The small molecule below binds the protein below.
Small molecule (SMILES): CC(=O)N[C@H]1[C@H](O[C@H]2[C@H](O)[C@@H](NC(C)=O)CO[C@@H]2CO)O[C@H](CO)[C@@H](O)[C@@H]1O

Binding-site contacts:
Ligand atom O5 contacts residue THR220 of chain 1.A at 4.2 Å.
Ligand atom O6 contacts residue THR94 of chain 1.A at 3.3 Å (h-bond).
Ligand atom C8 contacts residue THR93 of chain 1.A at 3.9 Å.
Ligand atom C5 contacts residue THR220 of chain 1.A at 3.7 Å.
Ligand atom C5 contacts residue THR93 of chain 1.A at 3.5 Å.
Ligand atom C3 contacts residue THR220 of chain 1.A at 3.9 Å.
Ligand atom C1 contacts residue THR220 of chain 1.A at 3.9 Å.
Ligand atom C7 contacts residue ASN218 of chain 1.A at 4.3 Å.
Ligand atom C6 contacts residue THR93 of chain 1.A at 3.6 Å.
Ligand atom C2 contacts residue ASN218 of chain 1.A at 4.2 Å.
Ligand atom O6 contacts residue THR220 of chain 1.A at 4.0 Å.
Ligand atom C2 contacts residue THR220 of chain 1.A at 4.3 Å.
Ligand atom O5 contacts residue THR93 of chain 1.A at 3.8 Å.
Ligand atom O7 contacts residue THR220 of chain 1.A at 4.3 Å.
Ligand atom N2 contacts residue ASN218 of chain 1.A at 3.9 Å.
Ligand atom O5 contacts residue ASN218 of chain 1.A at 4.4 Å.
Ligand atom O4 contacts residue THR220 of chain 1.A at 4.4 Å.
Ligand atom C4 contacts residue THR220 of chain 1.A at 4.2 Å.
Ligand atom C1 contacts residue ASN218 of chain 1.A at 3.3 Å.
Ligand atom O6 contacts residue THR93 of chain 1.A at 2.7 Å (h-bond).
Ligand atom C6 contacts residue THR220 of chain 1.A at 4.4 Å.
Ligand atom C8 contacts residue ARG221 of chain 1.A at 3.4 Å.
Ligand atom C1 contacts residue THR93 of chain 1.A at 4.3 Å.

Sequence of chain 1.A:
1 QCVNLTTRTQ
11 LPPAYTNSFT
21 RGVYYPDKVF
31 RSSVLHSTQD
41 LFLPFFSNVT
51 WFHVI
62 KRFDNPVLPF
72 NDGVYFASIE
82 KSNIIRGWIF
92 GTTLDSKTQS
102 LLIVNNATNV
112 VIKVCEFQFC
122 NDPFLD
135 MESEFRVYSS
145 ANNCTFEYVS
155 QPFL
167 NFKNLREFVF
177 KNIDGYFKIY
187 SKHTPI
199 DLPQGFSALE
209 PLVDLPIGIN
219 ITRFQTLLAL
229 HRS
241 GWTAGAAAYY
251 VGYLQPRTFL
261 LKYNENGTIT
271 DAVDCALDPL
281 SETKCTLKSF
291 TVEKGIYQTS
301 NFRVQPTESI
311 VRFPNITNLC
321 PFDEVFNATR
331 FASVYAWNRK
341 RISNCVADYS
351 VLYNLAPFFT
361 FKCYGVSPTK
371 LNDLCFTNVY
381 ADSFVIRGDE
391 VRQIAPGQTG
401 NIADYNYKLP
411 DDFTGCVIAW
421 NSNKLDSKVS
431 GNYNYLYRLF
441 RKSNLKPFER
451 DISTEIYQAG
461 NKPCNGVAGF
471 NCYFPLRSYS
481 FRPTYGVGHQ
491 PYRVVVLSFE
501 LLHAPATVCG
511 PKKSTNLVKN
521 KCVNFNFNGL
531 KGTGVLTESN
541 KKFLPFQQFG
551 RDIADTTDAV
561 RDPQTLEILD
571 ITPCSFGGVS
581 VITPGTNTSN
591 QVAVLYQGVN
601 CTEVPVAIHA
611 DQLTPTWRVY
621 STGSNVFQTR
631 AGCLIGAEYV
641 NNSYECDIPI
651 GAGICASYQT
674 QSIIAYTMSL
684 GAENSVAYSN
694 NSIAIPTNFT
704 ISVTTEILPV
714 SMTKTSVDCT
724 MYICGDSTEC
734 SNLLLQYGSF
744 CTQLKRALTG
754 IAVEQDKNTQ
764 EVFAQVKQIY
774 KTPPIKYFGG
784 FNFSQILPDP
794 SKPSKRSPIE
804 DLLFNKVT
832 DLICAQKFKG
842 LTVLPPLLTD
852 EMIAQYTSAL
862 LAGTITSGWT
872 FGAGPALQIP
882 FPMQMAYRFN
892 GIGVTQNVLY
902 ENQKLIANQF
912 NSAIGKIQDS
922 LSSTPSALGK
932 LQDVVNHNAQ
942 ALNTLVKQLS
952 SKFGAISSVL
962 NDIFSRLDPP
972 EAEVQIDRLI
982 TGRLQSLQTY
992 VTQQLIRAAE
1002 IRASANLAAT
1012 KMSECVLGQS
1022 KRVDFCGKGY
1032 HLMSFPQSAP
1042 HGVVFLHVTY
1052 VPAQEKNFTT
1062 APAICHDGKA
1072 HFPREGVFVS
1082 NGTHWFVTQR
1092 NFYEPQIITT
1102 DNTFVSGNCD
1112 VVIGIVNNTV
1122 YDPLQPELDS